Binding-site contacts:
Ligand atom CA contacts residue PRO30 of chain 8.A at 3.8 Å (hydrophobic).
Ligand atom C contacts residue PRO30 of chain 8.A at 3.6 Å (hydrophobic).
Ligand atom CG contacts residue LYS31 of chain 8.A at 3.4 Å.
Ligand atom OE1 contacts residue ALA24 of chain 8.A at 3.9 Å.
Ligand atom OXT contacts residue THR33 of chain 8.A at 4.4 Å.
Ligand atom NE2 contacts residue LYS31 of chain 8.A at 3.7 Å.
Ligand atom O contacts residue LYS31 of chain 8.A at 3.9 Å.
Ligand atom O contacts residue SER32 of chain 8.A at 3.3 Å (h-bond).
Ligand atom CD contacts residue PRO30 of chain 8.A at 4.0 Å (hydrophobic).
Ligand atom NE2 contacts residue PRO30 of chain 8.A at 3.6 Å.
Ligand atom C contacts residue SER32 of chain 8.A at 3.5 Å.
Ligand atom OE1 contacts residue PRO30 of chain 8.A at 4.1 Å.
Ligand atom OE1 contacts residue ILE29 of chain 8.A at 4.4 Å.
Ligand atom OXT contacts residue SER32 of chain 8.A at 2.6 Å (h-bond).
Ligand atom CB contacts residue LYS31 of chain 8.A at 4.4 Å.
Ligand atom CA contacts residue LYS31 of chain 8.A at 4.1 Å.
Ligand atom OE1 contacts residue LYS31 of chain 8.A at 3.1 Å (salt-bridge).
Ligand atom OXT contacts residue PRO30 of chain 8.A at 2.9 Å.
Ligand atom CD contacts residue LYS31 of chain 8.A at 3.2 Å.
Ligand atom OXT contacts residue LYS31 of chain 8.A at 3.6 Å.
Ligand atom C contacts residue LYS31 of chain 8.A at 3.6 Å.

Sequence of chain 8.A:
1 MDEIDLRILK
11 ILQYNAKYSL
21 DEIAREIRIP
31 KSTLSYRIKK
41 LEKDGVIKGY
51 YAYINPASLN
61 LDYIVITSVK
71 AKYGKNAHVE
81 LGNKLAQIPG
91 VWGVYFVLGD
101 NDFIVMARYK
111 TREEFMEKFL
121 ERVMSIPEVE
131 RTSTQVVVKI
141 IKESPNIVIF

This small molecule binds to this protein.
Small molecule (SMILES): NC(=O)CC[C@H](N)C(=O)O